Sequence of chain 1.B:
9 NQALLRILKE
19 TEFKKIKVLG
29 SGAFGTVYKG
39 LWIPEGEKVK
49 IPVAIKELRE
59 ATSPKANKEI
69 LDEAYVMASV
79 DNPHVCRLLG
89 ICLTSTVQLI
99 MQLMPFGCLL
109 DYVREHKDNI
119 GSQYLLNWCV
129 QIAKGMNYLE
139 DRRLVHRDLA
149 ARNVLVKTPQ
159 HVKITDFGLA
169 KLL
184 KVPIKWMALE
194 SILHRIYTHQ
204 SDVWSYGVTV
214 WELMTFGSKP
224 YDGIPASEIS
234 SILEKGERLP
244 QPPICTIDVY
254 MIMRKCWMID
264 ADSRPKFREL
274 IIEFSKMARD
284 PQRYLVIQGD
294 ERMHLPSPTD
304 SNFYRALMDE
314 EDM

This small molecule binds to this protein.
Small molecule (SMILES): Nc1ncnc2c1ncn2[C@@H]1O[C@H](CO[P](=O)(O)O[P](=O)(O)NP(=O)(O)O)[C@@H](O)[C@H]1O

Binding-site contacts:
Ligand atom O2A contacts residue ASP164 of chain 1.B at 2.8 Å (salt-bridge).
Ligand atom O2' contacts residue CYS106 of chain 1.B at 3.2 Å.
Ligand atom PG contacts residue MG1 of chain 1.H at 3.3 Å.
Ligand atom PG contacts residue ASP146 of chain 1.B at 3.6 Å.
Ligand atom O5' contacts residue VAL35 of chain 1.B at 3.6 Å.
Ligand atom PA contacts residue MG1 of chain 1.H at 3.3 Å.
Ligand atom O1G contacts residue ALA31 of chain 1.B at 3.0 Å (h-bond).
Ligand atom O1A contacts residue GLY30 of chain 1.B at 3.1 Å (h-bond).
Ligand atom O3G contacts residue ASP146 of chain 1.B at 2.6 Å (salt-bridge).
Ligand atom O1A contacts residue LYS54 of chain 1.B at 3.7 Å.
Ligand atom N6 contacts residue LEU153 of chain 1.B at 3.5 Å.
Ligand atom N6 contacts residue ALA52 of chain 1.B at 3.5 Å.
Ligand atom O2G contacts residue ASP164 of chain 1.B at 3.0 Å (salt-bridge).
Ligand atom C5' contacts residue VAL35 of chain 1.B at 3.5 Å (hydrophobic).
Ligand atom O2B contacts residue ARG150 of chain 1.B at 3.7 Å.
Ligand atom C5' contacts residue GLY28 of chain 1.B at 3.6 Å.
Ligand atom O3G contacts residue ASN151 of chain 1.B at 3.2 Å (h-bond).
Ligand atom N3 contacts residue LEU27 of chain 1.B at 3.7 Å.
Ligand atom O2A contacts residue MG1 of chain 1.H at 2.1 Å.
Ligand atom O1B contacts residue MG1 of chain 1.H at 2.1 Å.
Ligand atom N1 contacts residue MET102 of chain 1.B at 3.0 Å (h-bond).
Ligand atom O2G contacts residue ASN151 of chain 1.B at 2.9 Å (h-bond).
Ligand atom N3B contacts residue ARG150 of chain 1.B at 3.6 Å.
Ligand atom C2 contacts residue MET102 of chain 1.B at 3.3 Å (hydrophobic).
Ligand atom C6 contacts residue ALA52 of chain 1.B at 3.6 Å (hydrophobic).
Ligand atom O1A contacts residue VAL35 of chain 1.B at 3.5 Å.
Ligand atom N6 contacts residue MET99 of chain 1.B at 3.4 Å (h-bond).
Ligand atom N7 contacts residue VNS1 of chain 1.I at 3.4 Å (h-bond).
Ligand atom O1A contacts residue SER29 of chain 1.B at 3.6 Å.
Ligand atom O3A contacts residue GLY30 of chain 1.B at 3.2 Å.
Ligand atom O1B contacts residue ARG150 of chain 1.B at 3.7 Å.
Ligand atom O3A contacts residue MG1 of chain 1.H at 3.6 Å.
Ligand atom O4' contacts residue VAL35 of chain 1.B at 3.3 Å.
Ligand atom PB contacts residue MG1 of chain 1.H at 3.1 Å.
Ligand atom O3G contacts residue ARG150 of chain 1.B at 3.0 Å (salt-bridge).
Ligand atom O2A contacts residue LYS54 of chain 1.B at 2.9 Å (salt-bridge).
Ligand atom N6 contacts residue GLN100 of chain 1.B at 2.9 Å (h-bond).
Ligand atom O2G contacts residue MG1 of chain 1.H at 1.9 Å.
Ligand atom C5' contacts residue SER29 of chain 1.B at 3.6 Å.
Ligand atom O1B contacts residue ASN151 of chain 1.B at 3.0 Å (h-bond).